This small molecule binds to this protein.
Small molecule (SMILES): O=C(O)[C@@H]1C[C@@H](O)CN1

Sequence of chain 1.B:
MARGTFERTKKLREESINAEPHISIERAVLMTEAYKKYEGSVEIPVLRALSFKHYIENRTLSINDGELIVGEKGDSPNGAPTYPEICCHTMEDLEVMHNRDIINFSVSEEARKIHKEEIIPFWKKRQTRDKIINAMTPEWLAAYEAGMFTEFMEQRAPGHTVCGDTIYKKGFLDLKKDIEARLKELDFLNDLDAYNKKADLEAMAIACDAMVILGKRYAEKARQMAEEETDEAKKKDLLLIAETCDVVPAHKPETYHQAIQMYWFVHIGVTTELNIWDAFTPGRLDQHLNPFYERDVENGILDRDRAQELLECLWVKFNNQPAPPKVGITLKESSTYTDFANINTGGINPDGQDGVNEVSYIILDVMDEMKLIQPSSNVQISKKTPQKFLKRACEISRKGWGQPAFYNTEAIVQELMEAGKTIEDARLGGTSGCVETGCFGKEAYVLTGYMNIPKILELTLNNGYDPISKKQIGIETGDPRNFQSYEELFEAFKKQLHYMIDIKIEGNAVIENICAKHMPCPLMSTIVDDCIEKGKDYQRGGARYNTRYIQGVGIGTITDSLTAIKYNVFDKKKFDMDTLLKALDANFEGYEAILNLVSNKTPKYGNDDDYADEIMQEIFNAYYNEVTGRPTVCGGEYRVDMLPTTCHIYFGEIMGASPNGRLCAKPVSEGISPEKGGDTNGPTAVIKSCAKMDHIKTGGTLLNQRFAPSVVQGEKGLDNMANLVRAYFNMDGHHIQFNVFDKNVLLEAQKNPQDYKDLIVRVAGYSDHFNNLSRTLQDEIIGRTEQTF

Binding-site contacts:
Ligand atom OXT contacts residue GLU353 of chain 1.B at 3.8 Å.
Ligand atom OXT contacts residue SER354 of chain 1.B at 2.6 Å (h-bond).
Ligand atom CD contacts residue GLY453 of chain 1.B at 3.7 Å.
Ligand atom CB contacts residue TYR470 of chain 1.B at 3.7 Å (hydrophobic).
Ligand atom CG contacts residue ASP298 of chain 1.B at 3.3 Å.
Ligand atom OXT contacts residue TRP297 of chain 1.B at 3.7 Å.
Ligand atom C contacts residue TRP297 of chain 1.B at 3.5 Å (hydrophobic).
Ligand atom CA contacts residue TRP297 of chain 1.B at 3.9 Å (hydrophobic).
Ligand atom OXT contacts residue TYR470 of chain 1.B at 3.2 Å (h-bond).
Ligand atom CA contacts residue PHE172 of chain 1.B at 4.0 Å (hydrophobic).
Ligand atom C contacts residue TYR470 of chain 1.B at 4.0 Å (hydrophobic).
Ligand atom CG contacts residue CYS454 of chain 1.B at 3.9 Å (hydrophobic).
Ligand atom O contacts residue PHE360 of chain 1.B at 2.8 Å.
Ligand atom OD1 contacts residue LEU467 of chain 1.B at 2.8 Å.
Ligand atom N contacts residue TRP297 of chain 1.B at 3.4 Å.
Ligand atom CG contacts residue HIS180 of chain 1.B at 4.1 Å.
Ligand atom OXT contacts residue THR665 of chain 1.B at 3.1 Å (h-bond).
Ligand atom CA contacts residue TYR470 of chain 1.B at 3.8 Å (hydrophobic).
Ligand atom OD1 contacts residue ASP298 of chain 1.B at 3.7 Å.
Ligand atom CD contacts residue GLU456 of chain 1.B at 3.6 Å.
Ligand atom CB contacts residue LEU663 of chain 1.B at 4.0 Å (hydrophobic).
Ligand atom N contacts residue ASP298 of chain 1.B at 2.5 Å (salt-bridge).
Ligand atom O contacts residue SER354 of chain 1.B at 2.6 Å (h-bond).
Ligand atom CB contacts residue CYS454 of chain 1.B at 3.6 Å (hydrophobic).
Ligand atom CB contacts residue THR665 of chain 1.B at 3.2 Å.
Ligand atom CG contacts residue GLY453 of chain 1.B at 4.0 Å.
Ligand atom C contacts residue PHE360 of chain 1.B at 3.9 Å (hydrophobic).
Ligand atom C contacts residue THR665 of chain 1.B at 3.5 Å.
Ligand atom CG contacts residue GLU456 of chain 1.B at 2.7 Å.
Ligand atom CD contacts residue ASP298 of chain 1.B at 1.9 Å.
Ligand atom O contacts residue TRP297 of chain 1.B at 3.8 Å.
Ligand atom OD1 contacts residue GLU456 of chain 1.B at 2.9 Å (salt-bridge).
Ligand atom C contacts residue SER354 of chain 1.B at 2.9 Å.
Ligand atom CA contacts residue THR665 of chain 1.B at 3.8 Å.
Ligand atom OD1 contacts residue HIS180 of chain 1.B at 3.4 Å.
Ligand atom OD1 contacts residue PHE172 of chain 1.B at 3.7 Å.
Ligand atom CA contacts residue ASP298 of chain 1.B at 3.8 Å.
Ligand atom CG contacts residue LEU467 of chain 1.B at 3.9 Å (hydrophobic).
Ligand atom O contacts residue THR665 of chain 1.B at 3.8 Å.
Ligand atom CB contacts residue GLU456 of chain 1.B at 4.1 Å.